Binding-site contacts:
Ligand atom C5 contacts residue SER69 of chain 1.C at 3.3 Å.
Ligand atom C8 contacts residue ASN67 of chain 1.C at 4.5 Å.
Ligand atom N2 contacts residue ASN67 of chain 1.C at 2.9 Å (h-bond).
Ligand atom O5 contacts residue ASN67 of chain 1.C at 2.4 Å (h-bond).
Ligand atom O7 contacts residue ASN67 of chain 1.C at 3.6 Å (h-bond).
Ligand atom C6 contacts residue SER69 of chain 1.C at 3.6 Å.
Ligand atom C7 contacts residue ASN67 of chain 1.C at 3.4 Å.
Ligand atom O6 contacts residue SER69 of chain 1.C at 3.7 Å.
Ligand atom C4 contacts residue ASN67 of chain 1.C at 4.2 Å.
Ligand atom C1 contacts residue ASN67 of chain 1.C at 1.4 Å.
Ligand atom C1 contacts residue SER69 of chain 1.C at 3.2 Å.
Ligand atom C2 contacts residue ASN67 of chain 1.C at 2.4 Å.
Ligand atom C5 contacts residue ASN67 of chain 1.C at 3.7 Å.
Ligand atom O5 contacts residue SER69 of chain 1.C at 2.7 Å (h-bond).
Ligand atom O6 contacts residue GLU70 of chain 1.C at 4.3 Å.
Ligand atom C3 contacts residue ASN67 of chain 1.C at 3.8 Å.

The small molecule below binds the protein below.
Small molecule (SMILES): CC(=O)N[C@@H]1[C@@H](O)[C@H](O)[C@@H](CO)O[C@H]1O

Sequence of chain 1.C:
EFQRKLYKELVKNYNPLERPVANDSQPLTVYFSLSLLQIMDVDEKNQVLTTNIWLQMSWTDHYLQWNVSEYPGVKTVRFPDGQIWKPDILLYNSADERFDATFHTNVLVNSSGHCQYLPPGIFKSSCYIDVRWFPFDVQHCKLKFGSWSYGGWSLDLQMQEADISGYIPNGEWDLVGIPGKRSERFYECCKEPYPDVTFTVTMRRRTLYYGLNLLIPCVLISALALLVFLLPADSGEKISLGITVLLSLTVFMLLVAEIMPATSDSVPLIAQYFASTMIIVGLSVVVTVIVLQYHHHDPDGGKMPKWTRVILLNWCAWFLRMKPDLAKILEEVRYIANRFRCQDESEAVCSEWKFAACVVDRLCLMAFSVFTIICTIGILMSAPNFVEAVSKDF